Sequence of chain 1.A:
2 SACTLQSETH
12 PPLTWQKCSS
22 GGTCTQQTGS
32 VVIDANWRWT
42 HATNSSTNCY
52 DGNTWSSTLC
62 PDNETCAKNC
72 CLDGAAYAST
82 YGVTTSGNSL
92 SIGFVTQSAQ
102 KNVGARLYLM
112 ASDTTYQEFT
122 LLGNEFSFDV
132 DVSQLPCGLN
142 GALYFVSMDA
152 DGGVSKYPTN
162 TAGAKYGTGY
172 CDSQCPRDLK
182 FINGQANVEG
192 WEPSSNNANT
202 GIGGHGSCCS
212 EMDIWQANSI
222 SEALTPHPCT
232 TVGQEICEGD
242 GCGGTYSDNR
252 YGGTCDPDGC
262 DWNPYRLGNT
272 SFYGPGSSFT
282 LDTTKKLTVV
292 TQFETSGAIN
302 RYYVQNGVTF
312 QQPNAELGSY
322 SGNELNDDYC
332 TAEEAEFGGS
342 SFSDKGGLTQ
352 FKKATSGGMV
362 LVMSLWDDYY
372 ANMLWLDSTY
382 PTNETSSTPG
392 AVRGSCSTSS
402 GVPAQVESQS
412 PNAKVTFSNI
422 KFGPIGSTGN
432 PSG

The small molecule below binds the protein below.
Small molecule (SMILES): O[C@@H]1[C@@H](O)[C@H](O)OC[C@H]1O

Binding-site contacts:
Ligand atom O3 contacts residue GLN175 of chain 1.A at 4.3 Å.
Ligand atom O4 contacts residue PRO258 of chain 1.A at 4.2 Å.
Ligand atom O4 contacts residue XYP1 of chain 1.C at 2.5 Å.
Ligand atom O5 contacts residue TRP376 of chain 1.A at 4.2 Å.
Ligand atom C1 contacts residue ASP259 of chain 1.A at 4.4 Å.
Ligand atom O1 contacts residue ARG251 of chain 1.A at 3.5 Å (salt-bridge).
Ligand atom C1 contacts residue ARG251 of chain 1.A at 3.2 Å.
Ligand atom O5 contacts residue ASP259 of chain 1.A at 3.8 Å.
Ligand atom C4 contacts residue TRP376 of chain 1.A at 3.9 Å (hydrophobic).
Ligand atom C3 contacts residue TRP376 of chain 1.A at 4.3 Å (hydrophobic).
Ligand atom C3 contacts residue XYP1 of chain 1.C at 4.2 Å.
Ligand atom O4 contacts residue TRP376 of chain 1.A at 4.3 Å.
Ligand atom O4 contacts residue GLN175 of chain 1.A at 3.9 Å.
Ligand atom C5 contacts residue TRP376 of chain 1.A at 4.4 Å (hydrophobic).
Ligand atom O1 contacts residue TRP376 of chain 1.A at 4.3 Å.
Ligand atom C1 contacts residue PRO258 of chain 1.A at 3.9 Å (hydrophobic).
Ligand atom O4 contacts residue HIS228 of chain 1.A at 4.0 Å.
Ligand atom C3 contacts residue PRO258 of chain 1.A at 4.0 Å (hydrophobic).
Ligand atom O3 contacts residue THR246 of chain 1.A at 4.5 Å.
Ligand atom O3 contacts residue XYP1 of chain 1.C at 3.6 Å (h-bond).
Ligand atom O1 contacts residue ASP259 of chain 1.A at 4.3 Å.
Ligand atom C4 contacts residue GLN175 of chain 1.A at 4.4 Å.
Ligand atom O2 contacts residue TRP376 of chain 1.A at 4.5 Å.
Ligand atom C4 contacts residue XYP1 of chain 1.C at 3.7 Å.
Ligand atom C5 contacts residue HIS228 of chain 1.A at 4.1 Å.
Ligand atom C4 contacts residue PRO258 of chain 1.A at 4.1 Å (hydrophobic).
Ligand atom C3 contacts residue GLN175 of chain 1.A at 3.9 Å.
Ligand atom O3 contacts residue TRP376 of chain 1.A at 3.8 Å.
Ligand atom C2 contacts residue TRP376 of chain 1.A at 4.0 Å (hydrophobic).
Ligand atom O2 contacts residue THR246 of chain 1.A at 4.2 Å.
Ligand atom O5 contacts residue PRO258 of chain 1.A at 4.2 Å.
Ligand atom C2 contacts residue ARG251 of chain 1.A at 3.7 Å.
Ligand atom C3 contacts residue ARG251 of chain 1.A at 4.1 Å.
Ligand atom O2 contacts residue ARG251 of chain 1.A at 3.2 Å (salt-bridge).
Ligand atom O5 contacts residue ARG251 of chain 1.A at 4.4 Å.
Ligand atom C5 contacts residue ASP259 of chain 1.A at 3.3 Å.
Ligand atom C5 contacts residue PRO258 of chain 1.A at 3.6 Å (hydrophobic).
Ligand atom O4 contacts residue ASP214 of chain 1.A at 4.5 Å.